Sequence of chain 1.C:
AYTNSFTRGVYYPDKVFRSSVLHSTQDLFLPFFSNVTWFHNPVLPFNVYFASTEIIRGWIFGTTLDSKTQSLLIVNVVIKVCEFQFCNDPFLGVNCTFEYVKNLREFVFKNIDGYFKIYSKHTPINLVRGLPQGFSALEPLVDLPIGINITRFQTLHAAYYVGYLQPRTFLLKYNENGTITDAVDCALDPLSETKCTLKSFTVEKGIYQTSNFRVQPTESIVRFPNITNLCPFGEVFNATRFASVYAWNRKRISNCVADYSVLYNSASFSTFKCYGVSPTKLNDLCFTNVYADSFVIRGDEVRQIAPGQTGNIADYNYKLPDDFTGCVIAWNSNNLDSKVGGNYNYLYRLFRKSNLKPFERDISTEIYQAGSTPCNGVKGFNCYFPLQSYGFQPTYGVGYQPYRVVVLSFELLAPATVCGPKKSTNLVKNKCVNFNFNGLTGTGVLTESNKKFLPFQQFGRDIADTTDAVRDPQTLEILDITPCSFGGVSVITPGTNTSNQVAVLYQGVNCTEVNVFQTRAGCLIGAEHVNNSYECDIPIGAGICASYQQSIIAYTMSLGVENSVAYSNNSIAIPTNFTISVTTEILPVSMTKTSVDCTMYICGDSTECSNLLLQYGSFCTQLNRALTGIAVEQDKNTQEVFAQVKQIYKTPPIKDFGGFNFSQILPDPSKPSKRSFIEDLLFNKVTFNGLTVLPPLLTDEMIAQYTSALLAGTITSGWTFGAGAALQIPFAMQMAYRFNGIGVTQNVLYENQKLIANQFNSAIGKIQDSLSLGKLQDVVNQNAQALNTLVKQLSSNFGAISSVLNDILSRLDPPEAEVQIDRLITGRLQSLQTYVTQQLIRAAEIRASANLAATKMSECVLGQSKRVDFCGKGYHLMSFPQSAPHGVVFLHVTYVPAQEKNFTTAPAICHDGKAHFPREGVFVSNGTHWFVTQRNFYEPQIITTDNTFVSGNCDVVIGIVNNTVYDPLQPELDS

The small molecule below binds the protein below.
Small molecule (SMILES): CC(=O)N[C@H]1[C@H](O[C@H]2[C@H](O)[C@@H](NC(C)=O)CO[C@@H]2CO)O[C@H](CO)[C@@H](O[C@@H]2O[C@H](CO)[C@@H](O)[C@H](O)[C@@H]2O)[C@@H]1O

Sequence of chain 1.D:
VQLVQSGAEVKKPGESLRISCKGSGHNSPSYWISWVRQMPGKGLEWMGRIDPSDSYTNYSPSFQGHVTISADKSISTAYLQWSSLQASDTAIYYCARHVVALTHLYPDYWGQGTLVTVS

Binding-site contacts:
Ligand atom O5 contacts residue VAL101 of chain 1.D at 3.5 Å (h-bond).
Ligand atom N2 contacts residue ASN340 of chain 1.C at 2.9 Å (h-bond).
Ligand atom O6 contacts residue ASN28 of chain 1.D at 3.2 Å (h-bond).
Ligand atom C1 contacts residue ASN340 of chain 1.C at 1.4 Å.
Ligand atom C8 contacts residue PHE339 of chain 1.C at 3.7 Å (hydrophobic).
Ligand atom O7 contacts residue ASN28 of chain 1.D at 4.1 Å.
Ligand atom O5 contacts residue ASN340 of chain 1.C at 2.4 Å (h-bond).
Ligand atom C8 contacts residue GLY336 of chain 1.C at 3.7 Å.
Ligand atom O5 contacts residue ALA102 of chain 1.D at 4.0 Å.
Ligand atom C2 contacts residue ASN28 of chain 1.D at 4.1 Å.
Ligand atom C6 contacts residue VAL101 of chain 1.D at 4.4 Å (hydrophobic).
Ligand atom C2 contacts residue ASN340 of chain 1.C at 2.5 Å.
Ligand atom C5 contacts residue ASN340 of chain 1.C at 3.6 Å.
Ligand atom O7 contacts residue ASN340 of chain 1.C at 2.9 Å (h-bond).
Ligand atom C8 contacts residue PHE335 of chain 1.C at 4.1 Å (hydrophobic).
Ligand atom C4 contacts residue ASN340 of chain 1.C at 4.2 Å.
Ligand atom C1 contacts residue ASN28 of chain 1.D at 3.3 Å.
Ligand atom C8 contacts residue ASN340 of chain 1.C at 4.3 Å.
Ligand atom C8 contacts residue LEU365 of chain 1.C at 4.2 Å (hydrophobic).
Ligand atom C7 contacts residue GLY336 of chain 1.C at 3.7 Å.
Ligand atom C5 contacts residue ASN28 of chain 1.D at 3.5 Å.
Ligand atom C6 contacts residue ASN28 of chain 1.D at 3.4 Å.
Ligand atom C6 contacts residue ALA102 of chain 1.D at 3.9 Å (hydrophobic).
Ligand atom C3 contacts residue ASN340 of chain 1.C at 3.8 Å.
Ligand atom C5 contacts residue ALA102 of chain 1.D at 4.0 Å (hydrophobic).
Ligand atom C5 contacts residue VAL101 of chain 1.D at 4.3 Å (hydrophobic).
Ligand atom O5 contacts residue ASN28 of chain 1.D at 2.4 Å (h-bond).
Ligand atom C7 contacts residue ASN340 of chain 1.C at 3.1 Å.
Ligand atom C4 contacts residue ASN28 of chain 1.D at 4.3 Å.
Ligand atom O6 contacts residue VAL364 of chain 1.C at 3.9 Å.
Ligand atom O7 contacts residue GLY336 of chain 1.C at 3.0 Å.
Ligand atom C1 contacts residue VAL101 of chain 1.D at 4.1 Å (hydrophobic).